Sequence of chain 1.A:
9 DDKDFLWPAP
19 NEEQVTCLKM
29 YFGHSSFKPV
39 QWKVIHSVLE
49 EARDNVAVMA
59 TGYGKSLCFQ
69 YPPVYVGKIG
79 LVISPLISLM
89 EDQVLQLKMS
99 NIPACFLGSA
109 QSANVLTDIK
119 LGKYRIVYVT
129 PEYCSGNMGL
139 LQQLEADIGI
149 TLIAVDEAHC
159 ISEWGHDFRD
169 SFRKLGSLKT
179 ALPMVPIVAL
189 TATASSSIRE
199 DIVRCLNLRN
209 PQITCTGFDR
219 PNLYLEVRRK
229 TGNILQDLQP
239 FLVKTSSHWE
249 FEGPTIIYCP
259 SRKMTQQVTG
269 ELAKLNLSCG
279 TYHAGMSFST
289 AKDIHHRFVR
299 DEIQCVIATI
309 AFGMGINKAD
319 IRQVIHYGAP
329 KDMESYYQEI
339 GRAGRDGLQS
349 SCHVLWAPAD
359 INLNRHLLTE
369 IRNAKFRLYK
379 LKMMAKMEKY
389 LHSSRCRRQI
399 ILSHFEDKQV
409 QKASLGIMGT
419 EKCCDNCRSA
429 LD

Binding-site contacts:
Ligand atom C46 contacts residue GLY313 of chain 1.A at 3.5 Å.
Ligand atom C48 contacts residue TYR335 of chain 1.A at 3.5 Å (hydrophobic).
Ligand atom C35 contacts residue ARG218 of chain 1.A at 3.6 Å.
Ligand atom C28 contacts residue PHE216 of chain 1.A at 3.5 Å (hydrophobic).
Ligand atom O36 contacts residue GLY339 of chain 1.A at 3.3 Å.
Ligand atom N15 contacts residue CYS213 of chain 1.A at 3.5 Å (h-bond).
Ligand atom N34 contacts residue TYR335 of chain 1.A at 3.1 Å (h-bond).
Ligand atom C37 contacts residue CYS213 of chain 1.A at 3.2 Å (hydrophobic).
Ligand atom C7 contacts residue ARG218 of chain 1.A at 3.5 Å.
Ligand atom C13 contacts residue GLY339 of chain 1.A at 3.6 Å.
Ligand atom C45 contacts residue GLY313 of chain 1.A at 3.7 Å.
Ligand atom C45 contacts residue ILE211 of chain 1.A at 3.5 Å (hydrophobic).
Ligand atom F32 contacts residue LEU223 of chain 1.A at 3.3 Å.
Ligand atom C19 contacts residue GLN336 of chain 1.A at 3.5 Å.
Ligand atom C38 contacts residue TYR335 of chain 1.A at 3.4 Å (hydrophobic).
Ligand atom O40 contacts residue MET312 of chain 1.A at 3.5 Å.
Ligand atom C2 contacts residue ARG218 of chain 1.A at 3.5 Å.
Ligand atom C5 contacts residue ARG343 of chain 1.A at 3.3 Å.
Ligand atom F31 contacts residue ARG396 of chain 1.A at 2.9 Å.
Ligand atom C3 contacts residue ARG218 of chain 1.A at 3.6 Å.
Ligand atom C29 contacts residue TYR335 of chain 1.A at 3.3 Å (hydrophobic).
Ligand atom O36 contacts residue ARG218 of chain 1.A at 2.9 Å (salt-bridge).
Ligand atom O47 contacts residue MET312 of chain 1.A at 3.6 Å.
Ligand atom C24 contacts residue TYR335 of chain 1.A at 3.5 Å (hydrophobic).
Ligand atom O18 contacts residue ARG197 of chain 1.A at 3.4 Å (salt-bridge).
Ligand atom C9 contacts residue CYS213 of chain 1.A at 3.5 Å (hydrophobic).
Ligand atom O47 contacts residue GLY313 of chain 1.A at 2.8 Å (h-bond).
Ligand atom N15 contacts residue ARG218 of chain 1.A at 3.4 Å (salt-bridge).
Ligand atom C2 contacts residue ALA192 of chain 1.A at 3.6 Å (hydrophobic).
Ligand atom C44 contacts residue ILE211 of chain 1.A at 3.5 Å (hydrophobic).
Ligand atom C3 contacts residue ALA192 of chain 1.A at 3.6 Å (hydrophobic).
Ligand atom O6 contacts residue ALA192 of chain 1.A at 3.6 Å.
Ligand atom C27 contacts residue ASP217 of chain 1.A at 3.4 Å.
Ligand atom C20 contacts residue GLN336 of chain 1.A at 3.2 Å.
Ligand atom N10 contacts residue CYS213 of chain 1.A at 3.6 Å.
Ligand atom C44 contacts residue PRO209 of chain 1.A at 3.5 Å (hydrophobic).
Ligand atom F31 contacts residue ARG218 of chain 1.A at 3.6 Å.
Ligand atom O40 contacts residue ARG340 of chain 1.A at 2.9 Å (salt-bridge).
Ligand atom C9 contacts residue ARG218 of chain 1.A at 3.6 Å.
Ligand atom O18 contacts residue ARG343 of chain 1.A at 3.2 Å.

A protein and the small-molecule ligand that binds it are described below.
Small molecule (SMILES): CCc1c(N2CCN(C(=O)c3ncccc3O)CC2)c(=O)n2nc(C3=CCOCC3)nc2n1CC(=O)Nc1ccc(C(F)(F)F)cc1C